Binding-site contacts:
Ligand atom CBA contacts residue HIS244 of chain 1.A at 3.3 Å.
Ligand atom CHD contacts residue PRO195 of chain 1.A at 3.5 Å (hydrophobic).
Ligand atom NA contacts residue ASP193 of chain 1.A at 3.1 Å (salt-bridge).
Ligand atom OB contacts residue SER272 of chain 1.A at 3.2 Å (h-bond).
Ligand atom O2D contacts residue SER241 of chain 1.A at 3.0 Å (h-bond).
Ligand atom CBD contacts residue TYR202 of chain 1.A at 3.4 Å (hydrophobic).
Ligand atom C4A contacts residue ILE194 of chain 1.A at 3.5 Å (hydrophobic).
Ligand atom C1D contacts residue PRO195 of chain 1.A at 3.3 Å (hydrophobic).
Ligand atom CGD contacts residue TYR202 of chain 1.A at 3.4 Å (hydrophobic).
Ligand atom NA contacts residue ILE194 of chain 1.A at 3.6 Å.
Ligand atom C4A contacts residue HIS244 of chain 1.A at 3.6 Å.
Ligand atom CHA contacts residue TYR202 of chain 1.A at 3.5 Å (hydrophobic).
Ligand atom O2D contacts residue VAL240 of chain 1.A at 3.4 Å.
Ligand atom CBC contacts residue CYS3 of chain 1.A at 1.8 Å (hydrophobic).
Ligand atom CAD contacts residue TYR202 of chain 1.A at 3.2 Å (hydrophobic).
Ligand atom CGD contacts residue ARG238 of chain 1.A at 3.5 Å.
Ligand atom C2A contacts residue HIS244 of chain 1.A at 3.6 Å.
Ligand atom O2A contacts residue HIS244 of chain 1.A at 2.7 Å (h-bond).
Ligand atom NC contacts residue ASP193 of chain 1.A at 3.2 Å (salt-bridge).
Ligand atom C1A contacts residue HIS244 of chain 1.A at 3.3 Å.
Ligand atom O2D contacts residue ARG238 of chain 1.A at 2.8 Å (salt-bridge).
Ligand atom C2B contacts residue TYR247 of chain 1.A at 3.6 Å (hydrophobic).
Ligand atom CBB contacts residue MET251 of chain 1.A at 3.5 Å (hydrophobic).
Ligand atom OB contacts residue HIS274 of chain 1.A at 2.7 Å (h-bond).
Ligand atom O1D contacts residue ARG238 of chain 1.A at 2.7 Å (salt-bridge).
Ligand atom O1A contacts residue SER258 of chain 1.A at 2.7 Å (h-bond).
Ligand atom CAA contacts residue TYR202 of chain 1.A at 3.5 Å (hydrophobic).
Ligand atom NA contacts residue HIS244 of chain 1.A at 3.2 Å.
Ligand atom CMD contacts residue SER241 of chain 1.A at 3.4 Å.
Ligand atom CMB contacts residue TYR247 of chain 1.A at 3.2 Å (hydrophobic).
Ligand atom CHA contacts residue HIS244 of chain 1.A at 3.6 Å.
Ligand atom CBB contacts residue TYR184 of chain 1.A at 3.6 Å (hydrophobic).
Ligand atom O2A contacts residue SER256 of chain 1.A at 3.0 Å (h-bond).
Ligand atom O1D contacts residue TYR202 of chain 1.A at 2.5 Å (h-bond).
Ligand atom OC contacts residue ASP193 of chain 1.A at 3.2 Å (salt-bridge).
Ligand atom CAC contacts residue CYS3 of chain 1.A at 3.0 Å (hydrophobic).
Ligand atom OC contacts residue TYR247 of chain 1.A at 3.1 Å.
Ligand atom ND contacts residue PRO195 of chain 1.A at 3.6 Å.
Ligand atom ND contacts residue ASP193 of chain 1.A at 3.1 Å (salt-bridge).
Ligand atom CGA contacts residue HIS244 of chain 1.A at 3.3 Å.

Sequence of chain 1.A:
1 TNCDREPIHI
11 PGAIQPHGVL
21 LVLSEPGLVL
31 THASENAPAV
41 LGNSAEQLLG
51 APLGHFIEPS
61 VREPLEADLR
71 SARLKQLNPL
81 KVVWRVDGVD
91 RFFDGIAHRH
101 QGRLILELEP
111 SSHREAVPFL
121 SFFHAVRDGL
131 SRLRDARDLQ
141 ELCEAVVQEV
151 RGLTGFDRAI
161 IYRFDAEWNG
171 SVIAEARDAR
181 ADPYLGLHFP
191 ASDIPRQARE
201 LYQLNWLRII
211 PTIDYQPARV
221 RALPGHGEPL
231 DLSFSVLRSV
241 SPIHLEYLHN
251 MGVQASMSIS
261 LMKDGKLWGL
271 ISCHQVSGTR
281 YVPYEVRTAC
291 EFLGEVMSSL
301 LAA

This protein binds this small molecule.
Small molecule (SMILES): C=CC1=C(C)/C(=C/c2[nH]c(Cc3[nH]c(/C=C4\NC(=O)C(C)=C4C=C)c(C)c3CCC(=O)O)c(CCC(=O)O)c2C)NC1=O